Binding-site contacts:
Ligand atom C6 contacts residue SER93 of chain 3.H at 4.0 Å.
Ligand atom O4 contacts residue LYS156 of chain 3.H at 3.5 Å.
Ligand atom O5 contacts residue ARG157 of chain 3.H at 3.8 Å.
Ligand atom OAF contacts residue THR4 of chain 3.H at 2.9 Å (h-bond).
Ligand atom O4 contacts residue SER93 of chain 3.H at 3.0 Å (h-bond).
Ligand atom C2 contacts residue ALA158 of chain 3.H at 3.7 Å (hydrophobic).
Ligand atom O6A contacts residue HIS155 of chain 3.H at 3.8 Å.
Ligand atom C5 contacts residue HIS155 of chain 3.H at 4.0 Å.
Ligand atom C3 contacts residue ARG157 of chain 3.H at 3.7 Å.
Ligand atom O6A contacts residue SER93 of chain 3.H at 3.2 Å.
Ligand atom O6A contacts residue HIS94 of chain 3.H at 3.2 Å (h-bond).
Ligand atom C5 contacts residue LEU62 of chain 3.H at 3.8 Å (hydrophobic).
Ligand atom OAF contacts residue ALA158 of chain 3.H at 3.3 Å.
Ligand atom SAG contacts residue THR4 of chain 3.H at 3.9 Å.
Ligand atom OAH contacts residue THR4 of chain 3.H at 3.7 Å.
Ligand atom O3 contacts residue ALA158 of chain 3.H at 3.0 Å (h-bond).
Ligand atom O6B contacts residue LYS156 of chain 3.H at 3.3 Å.
Ligand atom O6B contacts residue HIS155 of chain 3.H at 3.3 Å (h-bond).
Ligand atom C4 contacts residue LYS156 of chain 3.H at 4.0 Å.
Ligand atom O6B contacts residue HIS94 of chain 3.H at 4.0 Å.
Ligand atom OAH contacts residue ASP3 of chain 3.H at 4.0 Å.
Ligand atom C6 contacts residue HIS94 of chain 3.H at 3.9 Å.
Ligand atom O6B contacts residue LEU62 of chain 3.H at 4.0 Å.
Ligand atom OAH contacts residue ARG157 of chain 3.H at 3.1 Å (salt-bridge).
Ligand atom O6A contacts residue LEU62 of chain 3.H at 3.4 Å.
Ligand atom C3 contacts residue LYS156 of chain 3.H at 4.0 Å.
Ligand atom O6B contacts residue ARG157 of chain 3.H at 3.3 Å (salt-bridge).
Ligand atom O3 contacts residue LYS156 of chain 3.H at 3.0 Å.
Ligand atom O5B contacts residue LYS156 of chain 3.H at 3.3 Å.
Ligand atom OAF contacts residue ARG157 of chain 3.H at 2.8 Å (salt-bridge).
Ligand atom O4 contacts residue HIS155 of chain 3.H at 3.5 Å (h-bond).
Ligand atom C3 contacts residue ALA158 of chain 3.H at 4.0 Å (hydrophobic).
Ligand atom C6 contacts residue HIS155 of chain 3.H at 3.4 Å.
Ligand atom OBI contacts residue LYS156 of chain 3.H at 4.0 Å.
Ligand atom O5 contacts residue HIS155 of chain 3.H at 3.6 Å.
Ligand atom O5 contacts residue LYS156 of chain 3.H at 3.4 Å.
Ligand atom OAH contacts residue LEU2 of chain 3.H at 2.8 Å (h-bond).
Ligand atom O3 contacts residue ARG157 of chain 3.H at 3.3 Å (salt-bridge).
Ligand atom SAG contacts residue ARG157 of chain 3.H at 3.6 Å (salt-bridge).
Ligand atom C6 contacts residue LEU62 of chain 3.H at 3.5 Å (hydrophobic).

Sequence of chain 3.H:
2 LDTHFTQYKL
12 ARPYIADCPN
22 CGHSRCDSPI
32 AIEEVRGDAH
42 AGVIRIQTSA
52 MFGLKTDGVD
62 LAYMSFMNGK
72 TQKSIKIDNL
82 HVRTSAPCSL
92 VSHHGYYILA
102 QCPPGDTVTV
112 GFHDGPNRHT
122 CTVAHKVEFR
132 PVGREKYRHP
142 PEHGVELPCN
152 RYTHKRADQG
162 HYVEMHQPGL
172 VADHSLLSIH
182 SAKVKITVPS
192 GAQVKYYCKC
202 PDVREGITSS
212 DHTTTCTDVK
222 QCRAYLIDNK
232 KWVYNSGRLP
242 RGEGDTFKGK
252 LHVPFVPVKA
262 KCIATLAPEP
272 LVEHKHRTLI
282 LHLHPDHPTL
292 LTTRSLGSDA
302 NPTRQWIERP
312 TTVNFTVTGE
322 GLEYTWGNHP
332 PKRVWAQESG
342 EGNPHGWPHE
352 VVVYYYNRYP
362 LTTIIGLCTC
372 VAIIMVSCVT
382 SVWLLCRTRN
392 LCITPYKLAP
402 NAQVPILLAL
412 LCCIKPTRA

A small-molecule ligand and the protein it binds are described below.
Small molecule (SMILES): O=C(O)[C@@H]1O[C@H](O[C@H]2[C@@H](OS(=O)(=O)O)O[C@@H](O)[C@H](NS(=O)(=O)O)[C@H]2O)[C@@H](OS(=O)(=O)O)[C@H](O)[C@@H]1O